Binding-site contacts:
Ligand atom C6 contacts residue PHE183 of chain 1.A at 3.9 Å (hydrophobic).
Ligand atom O4 contacts residue THR181 of chain 1.A at 2.7 Å (h-bond).
Ligand atom C6 contacts residue PHE180 of chain 1.A at 3.4 Å (hydrophobic).
Ligand atom C5 contacts residue LYS163 of chain 1.A at 4.3 Å.
Ligand atom O4 contacts residue PHE180 of chain 1.A at 3.6 Å.
Ligand atom C1 contacts residue LYS163 of chain 1.A at 4.1 Å.
Ligand atom O6 contacts residue LYS163 of chain 1.A at 3.5 Å.
Ligand atom C6 contacts residue THR181 of chain 1.A at 3.2 Å.
Ligand atom C6 contacts residue LYS163 of chain 1.A at 4.1 Å.
Ligand atom O4 contacts residue ASP179 of chain 1.A at 3.9 Å.
Ligand atom C4 contacts residue THR181 of chain 1.A at 3.2 Å.
Ligand atom O1 contacts residue PHE180 of chain 1.A at 4.5 Å.
Ligand atom C6 contacts residue ASN182 of chain 1.A at 4.5 Å.
Ligand atom O5 contacts residue LYS163 of chain 1.A at 3.3 Å.
Ligand atom O6 contacts residue PHE183 of chain 1.A at 3.4 Å (h-bond).
Ligand atom O5 contacts residue PHE180 of chain 1.A at 4.2 Å.
Ligand atom C5 contacts residue PHE180 of chain 1.A at 3.6 Å (hydrophobic).
Ligand atom C5 contacts residue THR181 of chain 1.A at 3.8 Å.
Ligand atom O6 contacts residue ASN182 of chain 1.A at 3.2 Å (h-bond).
Ligand atom O6 contacts residue THR181 of chain 1.A at 2.8 Å (h-bond).

This protein binds this small molecule.
Small molecule (SMILES): OC[C@H]1O[C@H](O)[C@H](O)[C@@H](O)[C@@H]1O

Sequence of chain 1.A:
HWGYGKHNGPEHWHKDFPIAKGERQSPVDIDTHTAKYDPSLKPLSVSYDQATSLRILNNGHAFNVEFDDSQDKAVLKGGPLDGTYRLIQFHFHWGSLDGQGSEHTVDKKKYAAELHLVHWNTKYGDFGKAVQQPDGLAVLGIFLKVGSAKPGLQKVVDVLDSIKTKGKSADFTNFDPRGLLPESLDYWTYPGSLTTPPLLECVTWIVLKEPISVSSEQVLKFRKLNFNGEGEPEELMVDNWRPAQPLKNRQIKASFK